Sequence of chain 1.A:
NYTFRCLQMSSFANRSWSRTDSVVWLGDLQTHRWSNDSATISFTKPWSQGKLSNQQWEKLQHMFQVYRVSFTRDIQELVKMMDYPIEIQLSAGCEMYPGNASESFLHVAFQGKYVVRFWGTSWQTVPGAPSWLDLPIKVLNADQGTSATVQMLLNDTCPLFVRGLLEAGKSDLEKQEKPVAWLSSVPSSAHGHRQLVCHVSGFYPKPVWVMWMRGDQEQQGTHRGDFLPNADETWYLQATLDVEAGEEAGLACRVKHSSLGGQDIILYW

Binding-site contacts:
Ligand atom C7 contacts residue ASN42 of chain 1.A at 3.8 Å.
Ligand atom C2 contacts residue SER24 of chain 1.A at 3.7 Å.
Ligand atom C2 contacts residue ASN42 of chain 1.A at 2.5 Å.
Ligand atom N2 contacts residue SER24 of chain 1.A at 3.0 Å (h-bond).
Ligand atom C8 contacts residue TRP23 of chain 1.A at 3.2 Å (hydrophobic).
Ligand atom C3 contacts residue ASN42 of chain 1.A at 3.8 Å.
Ligand atom O5 contacts residue ASN42 of chain 1.A at 2.4 Å (h-bond).
Ligand atom O7 contacts residue ASN42 of chain 1.A at 4.1 Å.
Ligand atom C4 contacts residue ASN42 of chain 1.A at 4.2 Å.
Ligand atom O7 contacts residue ARG25 of chain 1.A at 4.2 Å.
Ligand atom C8 contacts residue SER24 of chain 1.A at 4.0 Å.
Ligand atom C1 contacts residue ASN42 of chain 1.A at 1.5 Å.
Ligand atom C7 contacts residue ARG25 of chain 1.A at 4.2 Å.
Ligand atom O6 contacts residue ASN42 of chain 1.A at 4.5 Å.
Ligand atom C8 contacts residue ARG25 of chain 1.A at 4.1 Å.
Ligand atom N2 contacts residue ARG25 of chain 1.A at 4.1 Å.
Ligand atom C5 contacts residue ASN42 of chain 1.A at 3.7 Å.
Ligand atom O7 contacts residue ASP43 of chain 1.A at 4.4 Å.
Ligand atom C7 contacts residue SER24 of chain 1.A at 3.9 Å.
Ligand atom C3 contacts residue SER24 of chain 1.A at 4.0 Å.
Ligand atom C1 contacts residue SER24 of chain 1.A at 3.7 Å.
Ligand atom N2 contacts residue ASN42 of chain 1.A at 3.0 Å (h-bond).

This protein binds this small molecule.
Small molecule (SMILES): CC(=O)N[C@@H]1[C@@H](O)[C@H](O)[C@@H](CO)O[C@H]1O